This protein binds this small molecule.
Small molecule (SMILES): CC(=O)N[C@@H]1[C@@H](O)[C@H](O)[C@@H](CO)O[C@H]1O

Binding-site contacts:
Ligand atom N2 contacts residue GLN323 of chain 1.B at 3.3 Å (h-bond).
Ligand atom C6 contacts residue THR38 of chain 1.B at 4.3 Å.
Ligand atom O5 contacts residue ASN36 of chain 1.B at 2.4 Å (h-bond).
Ligand atom C2 contacts residue ASN36 of chain 1.B at 2.4 Å.
Ligand atom C8 contacts residue GLN323 of chain 1.B at 3.8 Å.
Ligand atom C8 contacts residue ASN36 of chain 1.B at 4.5 Å.
Ligand atom C1 contacts residue GLN323 of chain 1.B at 3.6 Å.
Ligand atom N2 contacts residue ASN36 of chain 1.B at 2.9 Å (h-bond).
Ligand atom O7 contacts residue ASN36 of chain 1.B at 3.2 Å (h-bond).
Ligand atom O5 contacts residue THR38 of chain 1.B at 3.9 Å.
Ligand atom C4 contacts residue ASN36 of chain 1.B at 4.2 Å.
Ligand atom C7 contacts residue GLN323 of chain 1.B at 3.8 Å.
Ligand atom C3 contacts residue ASN36 of chain 1.B at 3.8 Å.
Ligand atom C1 contacts residue ASN36 of chain 1.B at 1.4 Å.
Ligand atom C5 contacts residue ASN36 of chain 1.B at 3.7 Å.
Ligand atom C7 contacts residue ASN36 of chain 1.B at 3.3 Å.
Ligand atom C2 contacts residue GLN323 of chain 1.B at 4.1 Å.
Ligand atom O6 contacts residue THR38 of chain 1.B at 3.9 Å.

Sequence of chain 1.B:
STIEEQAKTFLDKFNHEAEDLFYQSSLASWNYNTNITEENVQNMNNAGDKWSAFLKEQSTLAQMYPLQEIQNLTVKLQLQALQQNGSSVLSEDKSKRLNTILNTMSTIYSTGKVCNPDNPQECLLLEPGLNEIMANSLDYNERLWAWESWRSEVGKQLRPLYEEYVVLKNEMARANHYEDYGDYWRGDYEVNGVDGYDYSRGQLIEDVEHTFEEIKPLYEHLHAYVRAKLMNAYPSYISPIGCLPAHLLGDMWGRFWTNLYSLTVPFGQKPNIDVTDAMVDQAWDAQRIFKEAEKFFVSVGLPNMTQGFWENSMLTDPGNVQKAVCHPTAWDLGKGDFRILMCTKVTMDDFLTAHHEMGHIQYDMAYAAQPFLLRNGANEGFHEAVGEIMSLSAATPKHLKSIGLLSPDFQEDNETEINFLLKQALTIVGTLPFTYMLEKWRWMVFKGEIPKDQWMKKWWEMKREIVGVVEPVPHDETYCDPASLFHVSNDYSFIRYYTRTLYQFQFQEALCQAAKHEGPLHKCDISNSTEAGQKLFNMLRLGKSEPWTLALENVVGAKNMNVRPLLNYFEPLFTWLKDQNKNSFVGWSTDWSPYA